Binding-site contacts:
Ligand atom C4 contacts residue ASN373 of chain 1.A at 4.2 Å.
Ligand atom O7 contacts residue ASN373 of chain 1.A at 3.7 Å.
Ligand atom N2 contacts residue PRO372 of chain 1.A at 4.4 Å.
Ligand atom C1 contacts residue ARG348 of chain 1.A at 4.3 Å.
Ligand atom C6 contacts residue ARG348 of chain 1.A at 4.3 Å.
Ligand atom O6 contacts residue ARG348 of chain 1.A at 4.2 Å.
Ligand atom O7 contacts residue LEU345 of chain 1.A at 4.1 Å.
Ligand atom C7 contacts residue LEU345 of chain 1.A at 4.0 Å (hydrophobic).
Ligand atom N2 contacts residue ASN373 of chain 1.A at 3.0 Å (h-bond).
Ligand atom O5 contacts residue ARG348 of chain 1.A at 3.5 Å (salt-bridge).
Ligand atom C7 contacts residue ASN373 of chain 1.A at 3.6 Å.
Ligand atom C7 contacts residue SER346 of chain 1.A at 4.2 Å.
Ligand atom C5 contacts residue ASN373 of chain 1.A at 3.5 Å.
Ligand atom C7 contacts residue PRO372 of chain 1.A at 4.3 Å (hydrophobic).
Ligand atom C8 contacts residue LEU345 of chain 1.A at 3.4 Å (hydrophobic).
Ligand atom C3 contacts residue ASN373 of chain 1.A at 3.9 Å.
Ligand atom C2 contacts residue ASN373 of chain 1.A at 2.6 Å.
Ligand atom C8 contacts residue PRO372 of chain 1.A at 3.7 Å (hydrophobic).
Ligand atom O7 contacts residue SER346 of chain 1.A at 3.1 Å (h-bond).
Ligand atom O5 contacts residue ASN373 of chain 1.A at 2.2 Å (h-bond).
Ligand atom C1 contacts residue ASN373 of chain 1.A at 1.4 Å.
Ligand atom C5 contacts residue ARG348 of chain 1.A at 4.5 Å.
Ligand atom C8 contacts residue SER346 of chain 1.A at 4.5 Å.

Sequence of chain 1.A:
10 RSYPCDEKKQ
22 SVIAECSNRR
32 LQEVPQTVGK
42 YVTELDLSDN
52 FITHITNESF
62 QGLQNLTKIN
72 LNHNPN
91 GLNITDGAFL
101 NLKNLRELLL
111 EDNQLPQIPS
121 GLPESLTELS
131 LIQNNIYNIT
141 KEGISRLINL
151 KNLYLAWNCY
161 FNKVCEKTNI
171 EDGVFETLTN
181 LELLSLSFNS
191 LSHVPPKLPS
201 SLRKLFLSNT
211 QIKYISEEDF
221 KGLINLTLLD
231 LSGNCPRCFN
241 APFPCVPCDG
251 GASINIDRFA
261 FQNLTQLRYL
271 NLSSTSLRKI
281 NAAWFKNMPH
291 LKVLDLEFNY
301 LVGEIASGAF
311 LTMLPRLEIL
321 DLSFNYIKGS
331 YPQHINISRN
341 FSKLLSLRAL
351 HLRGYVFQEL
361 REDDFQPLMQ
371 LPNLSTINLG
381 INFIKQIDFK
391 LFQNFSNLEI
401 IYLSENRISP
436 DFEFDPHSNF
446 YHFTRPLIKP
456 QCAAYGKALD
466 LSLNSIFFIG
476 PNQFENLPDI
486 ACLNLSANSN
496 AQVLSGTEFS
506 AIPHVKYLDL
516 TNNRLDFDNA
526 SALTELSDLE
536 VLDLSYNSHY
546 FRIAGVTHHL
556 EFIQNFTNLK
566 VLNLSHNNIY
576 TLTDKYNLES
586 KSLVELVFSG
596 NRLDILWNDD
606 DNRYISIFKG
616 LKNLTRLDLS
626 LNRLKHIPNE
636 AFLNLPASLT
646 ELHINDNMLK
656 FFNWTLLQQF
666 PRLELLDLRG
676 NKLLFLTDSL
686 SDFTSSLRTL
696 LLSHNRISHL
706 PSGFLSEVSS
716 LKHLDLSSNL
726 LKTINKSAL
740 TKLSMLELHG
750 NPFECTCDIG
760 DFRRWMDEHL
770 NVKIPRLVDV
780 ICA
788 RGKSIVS

A protein and the small-molecule ligand that binds it are described below.
Small molecule (SMILES): CC(=O)N[C@@H]1[C@@H](O)[C@H](O)[C@@H](CO)O[C@H]1O